Binding-site contacts:
Ligand atom C2 contacts residue TYR116 of chain 1.A at 4.1 Å (hydrophobic).
Ligand atom C16 contacts residue PHE951 of chain 1.A at 4.1 Å (hydrophobic).
Ligand atom O1 contacts residue THR112 of chain 1.A at 3.7 Å.
Ligand atom C5 contacts residue ALA115 of chain 1.A at 4.4 Å (hydrophobic).
Ligand atom C4 contacts residue ARG958 of chain 1.A at 4.3 Å.
Ligand atom C19 contacts residue TYR116 of chain 1.A at 3.9 Å (hydrophobic).
Ligand atom C18 contacts residue SER119 of chain 1.A at 3.2 Å.
Ligand atom C4 contacts residue ALA115 of chain 1.A at 3.7 Å (hydrophobic).
Ligand atom C7 contacts residue GLY955 of chain 1.A at 4.4 Å.
Ligand atom C16 contacts residue CLR1 of chain 1.G at 4.2 Å.
Ligand atom O1 contacts residue ARG958 of chain 1.A at 4.3 Å.
Ligand atom C15 contacts residue CLR1 of chain 1.G at 3.8 Å.
Ligand atom C26 contacts residue PHE944 of chain 1.A at 3.8 Å (hydrophobic).
Ligand atom C7 contacts residue CLR1 of chain 1.G at 4.3 Å.
Ligand atom C15 contacts residue PHE951 of chain 1.A at 4.0 Å (hydrophobic).

Sequence of chain 1.A:
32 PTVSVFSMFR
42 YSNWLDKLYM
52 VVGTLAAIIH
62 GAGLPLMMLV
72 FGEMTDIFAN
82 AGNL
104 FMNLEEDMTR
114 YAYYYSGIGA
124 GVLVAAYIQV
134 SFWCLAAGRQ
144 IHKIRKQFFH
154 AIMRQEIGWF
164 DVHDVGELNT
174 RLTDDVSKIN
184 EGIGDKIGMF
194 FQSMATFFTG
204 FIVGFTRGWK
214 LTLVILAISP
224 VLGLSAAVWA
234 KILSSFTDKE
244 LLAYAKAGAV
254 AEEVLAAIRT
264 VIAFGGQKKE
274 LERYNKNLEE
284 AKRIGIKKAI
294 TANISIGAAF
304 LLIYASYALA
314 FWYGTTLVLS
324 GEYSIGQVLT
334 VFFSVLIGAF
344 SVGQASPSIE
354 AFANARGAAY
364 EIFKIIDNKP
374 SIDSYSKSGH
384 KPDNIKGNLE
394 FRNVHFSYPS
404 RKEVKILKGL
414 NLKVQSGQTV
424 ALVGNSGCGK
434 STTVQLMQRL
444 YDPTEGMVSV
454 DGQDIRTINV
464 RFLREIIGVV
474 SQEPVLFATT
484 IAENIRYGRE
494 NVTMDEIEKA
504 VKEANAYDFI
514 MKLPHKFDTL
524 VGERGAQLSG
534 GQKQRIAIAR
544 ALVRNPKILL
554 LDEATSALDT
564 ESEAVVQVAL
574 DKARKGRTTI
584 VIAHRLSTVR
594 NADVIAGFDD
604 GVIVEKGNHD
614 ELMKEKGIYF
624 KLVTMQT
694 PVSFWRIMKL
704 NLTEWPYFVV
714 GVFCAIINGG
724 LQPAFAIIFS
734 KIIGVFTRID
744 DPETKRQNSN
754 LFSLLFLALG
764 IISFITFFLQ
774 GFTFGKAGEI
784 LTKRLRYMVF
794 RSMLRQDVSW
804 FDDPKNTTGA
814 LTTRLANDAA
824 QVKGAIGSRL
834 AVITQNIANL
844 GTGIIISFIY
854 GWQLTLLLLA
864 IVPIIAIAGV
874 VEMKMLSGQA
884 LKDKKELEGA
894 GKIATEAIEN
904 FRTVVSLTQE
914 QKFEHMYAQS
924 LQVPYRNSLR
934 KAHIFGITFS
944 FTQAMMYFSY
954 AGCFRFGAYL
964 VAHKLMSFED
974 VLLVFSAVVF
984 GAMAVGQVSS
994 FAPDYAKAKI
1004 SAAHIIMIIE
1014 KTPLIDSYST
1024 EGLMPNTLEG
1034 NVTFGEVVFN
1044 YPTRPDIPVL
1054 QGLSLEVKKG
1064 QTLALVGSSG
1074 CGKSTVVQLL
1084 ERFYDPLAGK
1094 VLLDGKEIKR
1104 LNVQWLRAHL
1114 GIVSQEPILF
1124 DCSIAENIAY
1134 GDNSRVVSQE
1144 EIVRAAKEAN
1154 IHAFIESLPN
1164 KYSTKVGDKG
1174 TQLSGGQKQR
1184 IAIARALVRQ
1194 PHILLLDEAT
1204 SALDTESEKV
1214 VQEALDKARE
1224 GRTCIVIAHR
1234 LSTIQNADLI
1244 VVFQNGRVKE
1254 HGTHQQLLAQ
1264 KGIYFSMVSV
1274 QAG

This small molecule binds to this protein.
Small molecule (SMILES): CC(C)CCC[C@@H](C)[C@H]1CC[C@H]2[C@@H]3CC=C4C[C@@H](O)CC[C@]4(C)[C@H]3CC[C@]12C